The protein below binds the small molecule below.
Small molecule (SMILES): CC(=O)N[C@H]1[C@H](O[C@H]2[C@H](O)[C@@H](NC(C)=O)CO[C@@H]2CO)O[C@H](CO)[C@@H](O[C@@H]2O[C@H](CO)[C@@H](O)[C@H](O)[C@@H]2O)[C@@H]1O

Binding-site contacts:
Ligand atom N2 contacts residue ASN344 of chain 1.A at 2.9 Å (h-bond).
Ligand atom C5 contacts residue ASN344 of chain 1.A at 3.6 Å.
Ligand atom C8 contacts residue ASN344 of chain 1.A at 4.4 Å.
Ligand atom C8 contacts residue NAG1 of chain 1.U at 3.8 Å.
Ligand atom C4 contacts residue ASN344 of chain 1.A at 4.2 Å.
Ligand atom O7 contacts residue ARG377 of chain 1.A at 3.1 Å (salt-bridge).
Ligand atom C7 contacts residue THR331 of chain 1.A at 4.5 Å.
Ligand atom O7 contacts residue ASN344 of chain 1.A at 3.1 Å (h-bond).
Ligand atom C2 contacts residue ASN344 of chain 1.A at 2.5 Å.
Ligand atom C7 contacts residue ARG377 of chain 1.A at 4.0 Å.
Ligand atom C1 contacts residue ASN344 of chain 1.A at 1.4 Å.
Ligand atom O5 contacts residue ASN344 of chain 1.A at 2.3 Å (h-bond).
Ligand atom C7 contacts residue ASN344 of chain 1.A at 3.2 Å.
Ligand atom C5 contacts residue SER346 of chain 1.A at 3.8 Å.
Ligand atom C7 contacts residue NAG1 of chain 1.U at 4.2 Å.
Ligand atom O6 contacts residue SER346 of chain 1.A at 3.5 Å (h-bond).
Ligand atom C8 contacts residue THR331 of chain 1.A at 3.6 Å.
Ligand atom C6 contacts residue SER346 of chain 1.A at 4.2 Å.
Ligand atom C8 contacts residue THR330 of chain 1.A at 4.1 Å.
Ligand atom O7 contacts residue NAG1 of chain 1.U at 3.9 Å.
Ligand atom C8 contacts residue ARG377 of chain 1.A at 4.2 Å.
Ligand atom O5 contacts residue SER346 of chain 1.A at 3.6 Å (h-bond).
Ligand atom C3 contacts residue ASN344 of chain 1.A at 3.8 Å.
Ligand atom C8 contacts residue NAG2 of chain 1.U at 4.3 Å.
Ligand atom C1 contacts residue SER346 of chain 1.A at 3.8 Å.

Sequence of chain 1.A:
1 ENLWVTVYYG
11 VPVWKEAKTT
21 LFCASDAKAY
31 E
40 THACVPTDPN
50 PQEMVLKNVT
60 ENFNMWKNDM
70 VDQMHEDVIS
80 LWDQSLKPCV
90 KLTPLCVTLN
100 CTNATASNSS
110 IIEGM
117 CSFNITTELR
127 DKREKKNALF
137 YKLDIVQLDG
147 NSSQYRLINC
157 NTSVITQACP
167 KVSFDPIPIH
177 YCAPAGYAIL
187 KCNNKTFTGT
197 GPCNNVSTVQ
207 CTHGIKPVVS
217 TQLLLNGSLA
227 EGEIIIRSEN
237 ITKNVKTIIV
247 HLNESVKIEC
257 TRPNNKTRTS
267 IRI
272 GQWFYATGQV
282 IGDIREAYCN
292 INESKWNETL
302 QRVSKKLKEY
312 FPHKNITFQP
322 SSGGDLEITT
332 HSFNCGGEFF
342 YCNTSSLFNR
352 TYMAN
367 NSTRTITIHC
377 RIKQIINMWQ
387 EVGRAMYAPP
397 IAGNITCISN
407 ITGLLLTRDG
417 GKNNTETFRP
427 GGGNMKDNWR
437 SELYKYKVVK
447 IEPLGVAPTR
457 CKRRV